A protein and the small-molecule ligand that binds it are described below.
Small molecule (SMILES): CC(=O)N[C@@H]1[C@@H](O)[C@H](O)[C@@H](CO)O[C@H]1O

Sequence of chain 1.A:
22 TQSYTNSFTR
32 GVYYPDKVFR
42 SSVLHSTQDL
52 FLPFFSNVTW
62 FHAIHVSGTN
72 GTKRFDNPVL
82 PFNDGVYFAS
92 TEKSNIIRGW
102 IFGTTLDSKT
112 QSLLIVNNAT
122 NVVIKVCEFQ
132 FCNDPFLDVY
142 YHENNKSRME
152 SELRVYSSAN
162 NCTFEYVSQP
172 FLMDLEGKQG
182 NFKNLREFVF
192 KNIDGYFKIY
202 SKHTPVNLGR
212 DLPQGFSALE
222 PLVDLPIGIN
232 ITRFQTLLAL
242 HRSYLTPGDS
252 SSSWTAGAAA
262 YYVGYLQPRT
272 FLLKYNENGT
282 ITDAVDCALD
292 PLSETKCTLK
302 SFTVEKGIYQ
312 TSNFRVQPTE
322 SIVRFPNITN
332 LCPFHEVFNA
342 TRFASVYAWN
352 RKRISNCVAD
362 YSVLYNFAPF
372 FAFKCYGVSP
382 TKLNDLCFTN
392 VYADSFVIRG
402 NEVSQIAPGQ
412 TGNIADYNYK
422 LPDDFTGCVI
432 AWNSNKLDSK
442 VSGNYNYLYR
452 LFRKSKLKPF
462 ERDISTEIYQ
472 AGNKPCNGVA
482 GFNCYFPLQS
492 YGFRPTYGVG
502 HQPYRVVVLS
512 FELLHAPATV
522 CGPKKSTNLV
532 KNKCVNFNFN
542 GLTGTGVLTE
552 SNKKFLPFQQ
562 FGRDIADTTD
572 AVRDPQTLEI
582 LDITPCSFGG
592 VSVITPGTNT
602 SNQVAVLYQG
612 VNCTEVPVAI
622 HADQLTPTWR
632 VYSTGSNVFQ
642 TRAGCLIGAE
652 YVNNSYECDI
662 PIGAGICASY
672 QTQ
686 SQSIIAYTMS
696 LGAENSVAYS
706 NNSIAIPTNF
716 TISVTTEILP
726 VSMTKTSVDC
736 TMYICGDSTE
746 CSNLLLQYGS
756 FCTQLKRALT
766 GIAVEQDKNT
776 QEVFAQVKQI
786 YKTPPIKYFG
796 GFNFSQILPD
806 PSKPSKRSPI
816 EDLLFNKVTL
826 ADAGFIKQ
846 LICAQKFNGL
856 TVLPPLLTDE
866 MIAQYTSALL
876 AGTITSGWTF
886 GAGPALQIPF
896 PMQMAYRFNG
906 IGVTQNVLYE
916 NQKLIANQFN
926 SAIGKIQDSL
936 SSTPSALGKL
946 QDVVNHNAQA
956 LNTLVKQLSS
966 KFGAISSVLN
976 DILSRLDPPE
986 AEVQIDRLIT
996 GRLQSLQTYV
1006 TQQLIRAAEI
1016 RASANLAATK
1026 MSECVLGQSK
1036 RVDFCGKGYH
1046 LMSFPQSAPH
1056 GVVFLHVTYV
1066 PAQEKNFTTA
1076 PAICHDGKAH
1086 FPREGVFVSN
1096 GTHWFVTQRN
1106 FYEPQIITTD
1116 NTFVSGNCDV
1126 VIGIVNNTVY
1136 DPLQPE

Binding-site contacts:
Ligand atom C5 contacts residue ASN58 of chain 1.A at 3.6 Å.
Ligand atom O5 contacts residue TYR25 of chain 1.A at 4.2 Å.
Ligand atom C6 contacts residue TYR25 of chain 1.A at 4.0 Å (hydrophobic).
Ligand atom C7 contacts residue ASN58 of chain 1.A at 3.7 Å.
Ligand atom C8 contacts residue SER57 of chain 1.A at 4.5 Å.
Ligand atom C6 contacts residue TRP255 of chain 1.A at 4.2 Å (hydrophobic).
Ligand atom C1 contacts residue ASN58 of chain 1.A at 1.4 Å.
Ligand atom N2 contacts residue ASN58 of chain 1.A at 3.0 Å (h-bond).
Ligand atom C3 contacts residue ASN58 of chain 1.A at 3.9 Å.
Ligand atom C2 contacts residue ASN58 of chain 1.A at 2.6 Å.
Ligand atom C8 contacts residue PHE56 of chain 1.A at 3.9 Å (hydrophobic).
Ligand atom O7 contacts residue ASN58 of chain 1.A at 4.0 Å.
Ligand atom O6 contacts residue TYR25 of chain 1.A at 4.3 Å.
Ligand atom O5 contacts residue ASN58 of chain 1.A at 2.3 Å (h-bond).
Ligand atom C4 contacts residue ASN58 of chain 1.A at 4.2 Å.